Sequence of chain 1.A:
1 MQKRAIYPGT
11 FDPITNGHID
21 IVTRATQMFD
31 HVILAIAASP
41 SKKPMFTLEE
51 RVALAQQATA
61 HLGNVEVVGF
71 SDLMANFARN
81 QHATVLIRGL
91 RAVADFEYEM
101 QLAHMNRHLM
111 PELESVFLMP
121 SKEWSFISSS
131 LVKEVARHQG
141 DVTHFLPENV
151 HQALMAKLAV

This protein binds this small molecule.
Small molecule (SMILES): COc1ccc(Oc2cccc([C@@H](C)Nc3nc4n(n3)C(=O)CC(C)=N4)c2)cc1

Sequence of chain 2.A:
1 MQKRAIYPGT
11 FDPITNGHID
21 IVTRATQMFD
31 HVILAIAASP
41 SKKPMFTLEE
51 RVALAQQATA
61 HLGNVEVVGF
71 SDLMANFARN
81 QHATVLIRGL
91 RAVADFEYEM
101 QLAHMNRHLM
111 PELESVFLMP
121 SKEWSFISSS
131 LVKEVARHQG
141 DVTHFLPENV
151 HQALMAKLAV

Binding-site contacts:
Ligand atom O contacts residue MET74 of chain 2.A at 3.7 Å.
Ligand atom N4 contacts residue LEU73 of chain 2.A at 3.6 Å.
Ligand atom C1 contacts residue MET74 of chain 2.A at 3.7 Å (hydrophobic).
Ligand atom C contacts residue ASN106 of chain 2.A at 3.4 Å.
Ligand atom O2 contacts residue GLU134 of chain 1.A at 3.5 Å.
Ligand atom C19 contacts residue ASN106 of chain 2.A at 3.5 Å.
Ligand atom C14 contacts residue ASP72 of chain 2.A at 3.4 Å.
Ligand atom C14 contacts residue SER71 of chain 2.A at 3.7 Å.
Ligand atom N3 contacts residue LEU73 of chain 2.A at 3.7 Å.
Ligand atom C9 contacts residue ALA37 of chain 2.A at 3.6 Å (hydrophobic).
Ligand atom C12 contacts residue ALA37 of chain 2.A at 3.4 Å (hydrophobic).
Ligand atom N4 contacts residue MET74 of chain 2.A at 2.9 Å (h-bond).
Ligand atom O1 contacts residue PHE70 of chain 2.A at 3.7 Å.
Ligand atom O contacts residue ASN106 of chain 2.A at 3.1 Å (h-bond).
Ligand atom N contacts residue HIS138 of chain 1.A at 3.6 Å.
Ligand atom O2 contacts residue PG41 of chain 2.G at 3.2 Å.
Ligand atom C2 contacts residue ARG88 of chain 2.A at 3.6 Å.
Ligand atom C10 contacts residue ALA37 of chain 2.A at 3.7 Å (hydrophobic).
Ligand atom C8 contacts residue ALA37 of chain 2.A at 3.4 Å (hydrophobic).
Ligand atom C contacts residue ARG88 of chain 2.A at 3.4 Å.
Ligand atom C9 contacts residue THR10 of chain 2.A at 3.6 Å.
Ligand atom O contacts residue LEU102 of chain 2.A at 3.7 Å.
Ligand atom C15 contacts residue HIS138 of chain 1.A at 3.5 Å.
Ligand atom C9 contacts residue PG41 of chain 2.G at 3.6 Å.
Ligand atom C16 contacts residue PG41 of chain 2.G at 3.7 Å.
Ligand atom C4 contacts residue PG41 of chain 2.G at 3.8 Å.
Ligand atom C3 contacts residue PG41 of chain 2.G at 3.8 Å.
Ligand atom N1 contacts residue HIS138 of chain 1.A at 3.4 Å.
Ligand atom N contacts residue ASP72 of chain 2.A at 3.0 Å (salt-bridge).
Ligand atom C12 contacts residue PHE70 of chain 2.A at 3.8 Å (hydrophobic).
Ligand atom C8 contacts residue PG41 of chain 2.G at 3.7 Å.
Ligand atom C13 contacts residue HIS138 of chain 1.A at 3.6 Å.
Ligand atom C6 contacts residue PG41 of chain 2.G at 3.7 Å.
Ligand atom C contacts residue GLU99 of chain 2.A at 3.6 Å.
Ligand atom C contacts residue LEU102 of chain 2.A at 3.6 Å (hydrophobic).
Ligand atom C3 contacts residue PRO8 of chain 2.A at 3.7 Å (hydrophobic).
Ligand atom C7 contacts residue ALA37 of chain 2.A at 3.4 Å (hydrophobic).
Ligand atom C5 contacts residue PG41 of chain 2.G at 3.7 Å.
Ligand atom C11 contacts residue ALA37 of chain 2.A at 3.6 Å (hydrophobic).
Ligand atom C5 contacts residue MET74 of chain 2.A at 3.6 Å (hydrophobic).